Binding-site contacts:
Ligand atom C contacts residue ARG189 of chain 1.C at 3.1 Å.
Ligand atom N contacts residue GLY266 of chain 1.C at 3.8 Å.
Ligand atom CB contacts residue ASN262 of chain 1.C at 3.9 Å.
Ligand atom OE2 contacts residue ARG64 of chain 1.C at 3.1 Å (salt-bridge).
Ligand atom C contacts residue GLY266 of chain 1.C at 4.0 Å.
Ligand atom CB contacts residue ARG64 of chain 1.C at 3.6 Å.
Ligand atom CD contacts residue SER14 of chain 1.C at 3.3 Å.
Ligand atom OE2 contacts residue SER7 of chain 1.C at 3.7 Å.
Ligand atom OE1 contacts residue SER68 of chain 1.C at 2.7 Å (h-bond).
Ligand atom OE1 contacts residue SER7 of chain 1.C at 2.9 Å (h-bond).
Ligand atom CD contacts residue ARG64 of chain 1.C at 3.3 Å.
Ligand atom CG contacts residue GLY66 of chain 1.C at 3.6 Å.
Ligand atom OE1 contacts residue THR15 of chain 1.C at 3.7 Å.
Ligand atom CD contacts residue ALA67 of chain 1.C at 4.0 Å (hydrophobic).
Ligand atom CA contacts residue GLY266 of chain 1.C at 3.7 Å.
Ligand atom CG contacts residue ALA67 of chain 1.C at 3.5 Å (hydrophobic).
Ligand atom CG contacts residue ARG64 of chain 1.C at 4.0 Å.
Ligand atom O contacts residue ARG189 of chain 1.C at 2.6 Å (salt-bridge).
Ligand atom OE2 contacts residue LEU12 of chain 1.C at 3.5 Å.
Ligand atom OE1 contacts residue ALA67 of chain 1.C at 3.6 Å.
Ligand atom C contacts residue ARG64 of chain 1.C at 3.8 Å.
Ligand atom CD contacts residue SER68 of chain 1.C at 3.4 Å.
Ligand atom CG contacts residue LEU12 of chain 1.C at 4.0 Å (hydrophobic).
Ligand atom O contacts residue GLY266 of chain 1.C at 3.3 Å (h-bond).
Ligand atom O contacts residue ARG64 of chain 1.C at 3.0 Å (salt-bridge).
Ligand atom OE1 contacts residue LEU12 of chain 1.C at 3.5 Å.
Ligand atom OE2 contacts residue SER68 of chain 1.C at 3.5 Å (h-bond).
Ligand atom OE2 contacts residue TYR13 of chain 1.C at 3.3 Å (h-bond).
Ligand atom C contacts residue ASN262 of chain 1.C at 3.7 Å.
Ligand atom OE2 contacts residue ARG8 of chain 1.C at 3.4 Å (salt-bridge).
Ligand atom CB contacts residue SER264 of chain 1.C at 4.0 Å.
Ligand atom CD contacts residue GLY66 of chain 1.C at 3.9 Å.
Ligand atom CG contacts residue SER14 of chain 1.C at 3.3 Å.
Ligand atom CD contacts residue SER7 of chain 1.C at 3.7 Å.
Ligand atom OE1 contacts residue ARG64 of chain 1.C at 3.6 Å.
Ligand atom OE1 contacts residue GLY66 of chain 1.C at 3.3 Å.
Ligand atom OE2 contacts residue SER14 of chain 1.C at 3.7 Å.
Ligand atom OE1 contacts residue SER14 of chain 1.C at 3.1 Å (h-bond).
Ligand atom CD contacts residue LEU12 of chain 1.C at 3.7 Å (hydrophobic).
Ligand atom OE1 contacts residue TYR13 of chain 1.C at 3.7 Å.

Sequence of chain 1.C:
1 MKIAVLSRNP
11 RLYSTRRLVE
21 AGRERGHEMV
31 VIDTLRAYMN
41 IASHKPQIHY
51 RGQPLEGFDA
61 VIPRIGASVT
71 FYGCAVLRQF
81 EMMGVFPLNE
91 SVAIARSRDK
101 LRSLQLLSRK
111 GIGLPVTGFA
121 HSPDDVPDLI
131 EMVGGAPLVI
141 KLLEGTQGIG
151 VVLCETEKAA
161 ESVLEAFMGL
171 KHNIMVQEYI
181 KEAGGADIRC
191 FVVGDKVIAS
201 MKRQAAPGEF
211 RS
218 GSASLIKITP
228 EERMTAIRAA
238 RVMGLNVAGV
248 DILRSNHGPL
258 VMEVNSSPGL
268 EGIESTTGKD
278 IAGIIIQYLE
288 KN

The small molecule below binds the protein below.
Small molecule (SMILES): C[C@H](N)C(=O)N[C@@H](CCC(=O)O)C(=O)N[C@@H](CCC(=O)O)C(=O)N[C@@H](CCC(=O)O)C(=O)N[C@@H](C)C=O